Binding-site contacts:
Ligand atom CD1 contacts residue S9E1 of chain 1.C at 3.7 Å.
Ligand atom NE1 contacts residue S9E1 of chain 1.C at 3.4 Å (h-bond).
Ligand atom CB contacts residue ASN230 of chain 1.A at 3.6 Å.
Ligand atom CE2 contacts residue S9E1 of chain 1.C at 3.4 Å.
Ligand atom O contacts residue LYS53 of chain 1.A at 3.1 Å (salt-bridge).
Ligand atom C contacts residue ASN179 of chain 1.A at 3.5 Å.
Ligand atom CA contacts residue ASN179 of chain 1.A at 3.4 Å.
Ligand atom CB contacts residue ASN179 of chain 1.A at 3.7 Å.
Ligand atom O contacts residue ASN230 of chain 1.A at 2.9 Å (h-bond).
Ligand atom O2P contacts residue ARG60 of chain 1.A at 3.0 Å (salt-bridge).
Ligand atom CG contacts residue GLU186 of chain 1.A at 3.7 Å.
Ligand atom O3P contacts residue TYR134 of chain 1.A at 2.5 Å (h-bond).
Ligand atom CE3 contacts residue LYS53 of chain 1.A at 3.5 Å.
Ligand atom O1P contacts residue ARG60 of chain 1.A at 3.0 Å (salt-bridge).
Ligand atom CA contacts residue LEU178 of chain 1.A at 3.6 Å (hydrophobic).
Ligand atom CB contacts residue ASN230 of chain 1.A at 3.6 Å.
Ligand atom C contacts residue ASN230 of chain 1.A at 3.7 Å.
Ligand atom CZ3 contacts residue LYS53 of chain 1.A at 3.5 Å.
Ligand atom CA contacts residue ASN230 of chain 1.A at 3.7 Å.
Ligand atom C contacts residue LEU178 of chain 1.A at 3.6 Å (hydrophobic).
Ligand atom O1P contacts residue ARG133 of chain 1.A at 2.8 Å (salt-bridge).
Ligand atom P contacts residue ARG60 of chain 1.A at 3.7 Å.
Ligand atom CA contacts residue ASN230 of chain 1.A at 3.6 Å.
Ligand atom O3P contacts residue ARG133 of chain 1.A at 2.9 Å (salt-bridge).
Ligand atom O contacts residue VAL182 of chain 1.A at 3.5 Å.
Ligand atom CD2 contacts residue S9E1 of chain 1.C at 3.4 Å.
Ligand atom CB contacts residue ASN179 of chain 1.A at 3.3 Å.
Ligand atom O contacts residue LEU178 of chain 1.A at 3.5 Å.
Ligand atom N contacts residue LEU178 of chain 1.A at 3.4 Å.
Ligand atom N contacts residue ASN230 of chain 1.A at 2.8 Å (h-bond).
Ligand atom CD contacts residue VAL50 of chain 1.A at 3.6 Å (hydrophobic).
Ligand atom CZ3 contacts residue S9E1 of chain 1.C at 3.5 Å.
Ligand atom N contacts residue ASN179 of chain 1.A at 2.7 Å (h-bond).
Ligand atom NH1 contacts residue LEU226 of chain 1.A at 3.7 Å.
Ligand atom OE1 contacts residue VAL50 of chain 1.A at 3.6 Å.
Ligand atom CH2 contacts residue S9E1 of chain 1.C at 3.4 Å.
Ligand atom CE3 contacts residue S9E1 of chain 1.C at 3.5 Å.
Ligand atom CZ2 contacts residue S9E1 of chain 1.C at 3.3 Å.
Ligand atom NE2 contacts residue VAL50 of chain 1.A at 3.5 Å.
Ligand atom CB contacts residue TRP234 of chain 1.A at 3.7 Å (hydrophobic).

This protein binds this small molecule.
Small molecule (SMILES): NC(=O)CC[C@@H](C=O)NC(=O)[C@H](CCCN=C(N)N)NC(=O)[C@H](CC1=CN=C2C=CC=CC12)NC(=O)[C@H](COP(=O)(O)O)NC(=O)[C@H](CO)NC(=O)[C@@H]1CCCN1C(=O)[C@@H](N)CCCN=C(N)N

Sequence of chain 1.A:
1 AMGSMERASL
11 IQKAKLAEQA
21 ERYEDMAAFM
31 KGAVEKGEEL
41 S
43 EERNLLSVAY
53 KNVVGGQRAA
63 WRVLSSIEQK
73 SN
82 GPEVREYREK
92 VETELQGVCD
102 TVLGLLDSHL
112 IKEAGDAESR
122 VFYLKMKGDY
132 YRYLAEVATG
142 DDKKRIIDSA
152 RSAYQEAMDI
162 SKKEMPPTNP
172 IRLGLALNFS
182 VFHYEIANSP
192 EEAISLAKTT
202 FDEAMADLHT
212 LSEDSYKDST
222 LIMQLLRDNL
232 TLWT